Sequence of chain 1.A:
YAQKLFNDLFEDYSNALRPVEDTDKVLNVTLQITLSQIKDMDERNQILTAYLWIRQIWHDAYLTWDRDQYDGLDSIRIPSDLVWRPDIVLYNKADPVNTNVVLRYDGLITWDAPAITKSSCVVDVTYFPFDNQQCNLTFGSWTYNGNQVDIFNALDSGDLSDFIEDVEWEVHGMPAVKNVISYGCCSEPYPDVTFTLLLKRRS

The protein below binds the small molecule below.
Small molecule (SMILES): CC(=O)N[C@@H]1[C@@H](O)[C@H](O)[C@@H](CO)O[C@H]1O

Binding-site contacts:
Ligand atom N2 contacts residue ASN145 of chain 1.A at 2.9 Å (h-bond).
Ligand atom O6 contacts residue ASN145 of chain 1.A at 4.3 Å.
Ligand atom O6 contacts residue ASN188 of chain 1.A at 3.8 Å.
Ligand atom C1 contacts residue THR203 of chain 1.A at 4.2 Å.
Ligand atom C1 contacts residue ASN145 of chain 1.A at 1.4 Å.
Ligand atom C5 contacts residue ASN145 of chain 1.A at 3.6 Å.
Ligand atom C5 contacts residue THR205 of chain 1.A at 4.3 Å.
Ligand atom C3 contacts residue ASN145 of chain 1.A at 3.8 Å.
Ligand atom C8 contacts residue GLN143 of chain 1.A at 3.9 Å.
Ligand atom O6 contacts residue VAL186 of chain 1.A at 4.3 Å.
Ligand atom C2 contacts residue ASN145 of chain 1.A at 2.5 Å.
Ligand atom C7 contacts residue GLN143 of chain 1.A at 4.3 Å.
Ligand atom C8 contacts residue VAL131 of chain 1.A at 3.5 Å (hydrophobic).
Ligand atom O5 contacts residue ASN145 of chain 1.A at 2.3 Å (h-bond).
Ligand atom O7 contacts residue ASN145 of chain 1.A at 3.7 Å.
Ligand atom C2 contacts residue GLN143 of chain 1.A at 3.8 Å.
Ligand atom O6 contacts residue THR203 of chain 1.A at 3.4 Å.
Ligand atom C3 contacts residue GLN143 of chain 1.A at 4.0 Å.
Ligand atom C6 contacts residue ASN188 of chain 1.A at 4.2 Å.
Ligand atom C6 contacts residue VAL186 of chain 1.A at 4.3 Å (hydrophobic).
Ligand atom C7 contacts residue ASN145 of chain 1.A at 3.5 Å.
Ligand atom C6 contacts residue THR203 of chain 1.A at 4.3 Å.
Ligand atom C1 contacts residue GLN143 of chain 1.A at 3.5 Å.
Ligand atom C1 contacts residue THR205 of chain 1.A at 3.9 Å.
Ligand atom N2 contacts residue GLN143 of chain 1.A at 3.5 Å (h-bond).
Ligand atom O5 contacts residue THR203 of chain 1.A at 3.6 Å.
Ligand atom O5 contacts residue THR205 of chain 1.A at 3.8 Å.
Ligand atom C4 contacts residue ASN145 of chain 1.A at 4.2 Å.